Sequence of chain 49.C:
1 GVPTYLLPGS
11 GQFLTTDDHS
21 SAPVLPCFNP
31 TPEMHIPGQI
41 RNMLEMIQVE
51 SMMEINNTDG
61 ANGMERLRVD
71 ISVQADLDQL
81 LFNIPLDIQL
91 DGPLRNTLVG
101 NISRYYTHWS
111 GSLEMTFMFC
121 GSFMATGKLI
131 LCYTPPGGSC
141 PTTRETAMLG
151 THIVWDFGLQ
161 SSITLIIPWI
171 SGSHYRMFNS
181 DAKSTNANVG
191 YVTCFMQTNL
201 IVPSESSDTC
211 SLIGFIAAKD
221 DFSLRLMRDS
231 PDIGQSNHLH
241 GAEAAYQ

Binding-site contacts:
Ligand atom O4 contacts residue ASN275 of chain 49.A at 3.0 Å (h-bond).
Ligand atom N5 contacts residue PRO231 of chain 49.C at 2.9 Å (h-bond).
Ligand atom C3 contacts residue PRO274 of chain 49.A at 3.8 Å (hydrophobic).
Ligand atom C4 contacts residue ASN275 of chain 49.A at 3.8 Å.
Ligand atom O4 contacts residue ASP232 of chain 49.C at 2.7 Å (salt-bridge).
Ligand atom C4 contacts residue PRO231 of chain 49.C at 3.5 Å (hydrophobic).
Ligand atom C11 contacts residue ASP232 of chain 49.C at 3.8 Å.
Ligand atom C6 contacts residue ASP91 of chain 49.C at 3.8 Å.
Ligand atom C11 contacts residue ILE233 of chain 49.C at 3.8 Å (hydrophobic).
Ligand atom C1 contacts residue ARG104 of chain 49.C at 3.6 Å.
Ligand atom O3 contacts residue GLY282 of chain 49.A at 3.4 Å.
Ligand atom C10 contacts residue ASN275 of chain 49.A at 3.3 Å.
Ligand atom C3 contacts residue ARG104 of chain 49.C at 3.8 Å.
Ligand atom C10 contacts residue PRO231 of chain 49.C at 3.8 Å (hydrophobic).
Ligand atom O4 contacts residue ARG95 of chain 49.C at 3.6 Å (salt-bridge).
Ligand atom O4 contacts residue PRO231 of chain 49.C at 3.8 Å.
Ligand atom C11 contacts residue PRO231 of chain 49.C at 3.7 Å (hydrophobic).
Ligand atom O7 contacts residue PRO274 of chain 49.A at 3.4 Å.
Ligand atom C3 contacts residue PRO274 of chain 49.A at 4.1 Å (hydrophobic).
Ligand atom C5 contacts residue PRO274 of chain 49.A at 4.0 Å (hydrophobic).
Ligand atom C3 contacts residue ASP232 of chain 49.C at 4.0 Å.
Ligand atom N5 contacts residue ASN275 of chain 49.A at 3.6 Å (h-bond).
Ligand atom C4 contacts residue PRO274 of chain 49.A at 4.0 Å (hydrophobic).
Ligand atom O6 contacts residue PRO274 of chain 49.A at 3.7 Å.
Ligand atom O3 contacts residue ASP91 of chain 49.C at 4.0 Å.
Ligand atom C4 contacts residue ASP232 of chain 49.C at 3.5 Å.
Ligand atom O7 contacts residue ARG270 of chain 49.A at 3.8 Å.
Ligand atom O4 contacts residue ASP91 of chain 49.C at 2.7 Å (salt-bridge).
Ligand atom O6 contacts residue ASP91 of chain 49.C at 3.1 Å.
Ligand atom O3 contacts residue PRO274 of chain 49.A at 3.8 Å.
Ligand atom C5 contacts residue ASN275 of chain 49.A at 3.6 Å.
Ligand atom N5 contacts residue ASP232 of chain 49.C at 4.1 Å.
Ligand atom C4 contacts residue ASP91 of chain 49.C at 3.2 Å.
Ligand atom C3 contacts residue ARG95 of chain 49.C at 3.9 Å.
Ligand atom O1B contacts residue ARG104 of chain 49.C at 2.8 Å (salt-bridge).
Ligand atom C5 contacts residue PRO231 of chain 49.C at 3.7 Å (hydrophobic).
Ligand atom C11 contacts residue GLY234 of chain 49.C at 3.8 Å.
Ligand atom C4 contacts residue ARG104 of chain 49.C at 3.9 Å.
Ligand atom O10 contacts residue ARG270 of chain 49.A at 3.3 Å.
Ligand atom O10 contacts residue ASN275 of chain 49.A at 2.9 Å (h-bond).

This protein binds this small molecule.
Small molecule (SMILES): CC(=O)N[C@H]1[C@H]([C@H](O)[C@H](O)CO)O[C@@](OC[C@H]2O[C@@H](O[C@H]3[C@H](O)[C@@H](O)[C@H](O)O[C@@H]3CO)[C@H](O)[C@@H](O)[C@H]2O)(C(=O)O)C[C@@H]1O

Sequence of chain 49.A:
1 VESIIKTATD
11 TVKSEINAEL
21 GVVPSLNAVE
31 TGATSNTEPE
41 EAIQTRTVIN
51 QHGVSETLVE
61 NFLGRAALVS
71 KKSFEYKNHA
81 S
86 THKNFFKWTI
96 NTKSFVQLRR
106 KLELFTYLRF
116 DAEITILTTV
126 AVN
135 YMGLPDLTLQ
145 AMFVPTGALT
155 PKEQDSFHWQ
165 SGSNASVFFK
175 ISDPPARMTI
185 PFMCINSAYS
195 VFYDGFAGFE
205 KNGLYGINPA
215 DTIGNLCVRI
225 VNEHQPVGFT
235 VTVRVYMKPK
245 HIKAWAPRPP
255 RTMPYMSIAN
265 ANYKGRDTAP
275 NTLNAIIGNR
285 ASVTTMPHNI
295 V